This protein binds this small molecule.
Small molecule (SMILES): C[C@@H]1CC(=O)N(C2CCCC2)N=C1c1ccc(NC(=O)N2Cc3ccncc3C2)cc1

Sequence of chain 1.D:
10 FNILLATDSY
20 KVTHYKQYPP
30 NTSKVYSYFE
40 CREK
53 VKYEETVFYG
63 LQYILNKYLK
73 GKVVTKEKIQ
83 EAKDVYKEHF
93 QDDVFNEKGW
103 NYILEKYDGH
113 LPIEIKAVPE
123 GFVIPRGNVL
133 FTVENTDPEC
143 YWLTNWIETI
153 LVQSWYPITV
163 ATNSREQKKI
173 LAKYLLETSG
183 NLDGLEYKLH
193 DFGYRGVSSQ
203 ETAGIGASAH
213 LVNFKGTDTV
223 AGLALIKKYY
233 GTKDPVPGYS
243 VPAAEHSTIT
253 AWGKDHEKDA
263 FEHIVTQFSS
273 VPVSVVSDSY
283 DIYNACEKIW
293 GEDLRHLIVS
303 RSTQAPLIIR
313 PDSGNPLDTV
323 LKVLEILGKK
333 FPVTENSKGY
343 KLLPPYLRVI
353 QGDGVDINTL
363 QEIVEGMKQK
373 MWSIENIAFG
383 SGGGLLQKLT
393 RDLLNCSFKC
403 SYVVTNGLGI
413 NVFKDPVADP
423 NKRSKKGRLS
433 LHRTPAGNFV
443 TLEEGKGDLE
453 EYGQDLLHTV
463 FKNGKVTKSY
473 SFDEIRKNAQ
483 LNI

Binding-site contacts:
Ligand atom CAY contacts residue PHE194 of chain 1.C at 3.4 Å (hydrophobic).
Ligand atom CAO contacts residue SER276 of chain 1.C at 3.5 Å.
Ligand atom CAT contacts residue PHE194 of chain 1.C at 3.3 Å (hydrophobic).
Ligand atom CAK contacts residue VAL243 of chain 1.C at 3.6 Å (hydrophobic).
Ligand atom OBD contacts residue PHE194 of chain 1.C at 3.5 Å.
Ligand atom CAX contacts residue PHE194 of chain 1.C at 3.5 Å (hydrophobic).
Ligand atom OAG contacts residue TYR189 of chain 1.C at 3.4 Å.
Ligand atom CAW contacts residue PHE194 of chain 1.C at 3.6 Å (hydrophobic).
Ligand atom CBB contacts residue TYR19 of chain 1.D at 3.7 Å (hydrophobic).
Ligand atom CBE contacts residue ALA380 of chain 1.C at 3.2 Å (hydrophobic).
Ligand atom CAZ contacts residue PHE194 of chain 1.C at 3.6 Å (hydrophobic).
Ligand atom CBC contacts residue TYR19 of chain 1.D at 3.6 Å (hydrophobic).
Ligand atom CAR contacts residue HIS192 of chain 1.C at 3.6 Å.
Ligand atom NBA contacts residue ARG197 of chain 1.C at 3.4 Å (salt-bridge).
Ligand atom OBD contacts residue ARG312 of chain 1.C at 3.7 Å.
Ligand atom OBD contacts residue SER276 of chain 1.C at 2.5 Å (h-bond).
Ligand atom CAN contacts residue ILE352 of chain 1.C at 3.6 Å (hydrophobic).
Ligand atom CAL contacts residue TYR189 of chain 1.C at 3.6 Å (hydrophobic).
Ligand atom CAV contacts residue ASP220 of chain 1.C at 3.2 Å.
Ligand atom CAX contacts residue TYR19 of chain 1.D at 3.5 Å (hydrophobic).
Ligand atom NBA contacts residue TYR19 of chain 1.D at 3.3 Å (h-bond).
Ligand atom CAT contacts residue ALA245 of chain 1.C at 3.7 Å (hydrophobic).
Ligand atom CAI contacts residue VAL243 of chain 1.C at 3.7 Å (hydrophobic).
Ligand atom CAQ contacts residue VAL243 of chain 1.C at 3.7 Å (hydrophobic).
Ligand atom CAH contacts residue TYR189 of chain 1.C at 3.5 Å (hydrophobic).
Ligand atom CAK contacts residue TYR241 of chain 1.C at 3.7 Å (hydrophobic).
Ligand atom CBC contacts residue ASP220 of chain 1.C at 3.5 Å.
Ligand atom CAV contacts residue PHE194 of chain 1.C at 3.4 Å (hydrophobic).
Ligand atom NAU contacts residue PHE194 of chain 1.C at 3.2 Å.
Ligand atom CAQ contacts residue HIS192 of chain 1.C at 3.6 Å.
Ligand atom CAW contacts residue ASP220 of chain 1.C at 3.6 Å.
Ligand atom CAT contacts residue SER276 of chain 1.C at 3.5 Å.
Ligand atom CBB contacts residue ARG197 of chain 1.C at 3.5 Å.
Ligand atom CAR contacts residue VAL243 of chain 1.C at 3.5 Å (hydrophobic).
Ligand atom CAY contacts residue TYR19 of chain 1.D at 3.7 Å (hydrophobic).
Ligand atom CAO contacts residue ILE352 of chain 1.C at 3.6 Å (hydrophobic).
Ligand atom CAZ contacts residue TYR19 of chain 1.D at 3.3 Å (hydrophobic).
Ligand atom CBE contacts residue TYR189 of chain 1.C at 3.5 Å (hydrophobic).
Ligand atom CAY contacts residue ARG312 of chain 1.C at 3.5 Å.
Ligand atom CBC contacts residue PHE194 of chain 1.C at 3.7 Å (hydrophobic).

Sequence of chain 1.C:
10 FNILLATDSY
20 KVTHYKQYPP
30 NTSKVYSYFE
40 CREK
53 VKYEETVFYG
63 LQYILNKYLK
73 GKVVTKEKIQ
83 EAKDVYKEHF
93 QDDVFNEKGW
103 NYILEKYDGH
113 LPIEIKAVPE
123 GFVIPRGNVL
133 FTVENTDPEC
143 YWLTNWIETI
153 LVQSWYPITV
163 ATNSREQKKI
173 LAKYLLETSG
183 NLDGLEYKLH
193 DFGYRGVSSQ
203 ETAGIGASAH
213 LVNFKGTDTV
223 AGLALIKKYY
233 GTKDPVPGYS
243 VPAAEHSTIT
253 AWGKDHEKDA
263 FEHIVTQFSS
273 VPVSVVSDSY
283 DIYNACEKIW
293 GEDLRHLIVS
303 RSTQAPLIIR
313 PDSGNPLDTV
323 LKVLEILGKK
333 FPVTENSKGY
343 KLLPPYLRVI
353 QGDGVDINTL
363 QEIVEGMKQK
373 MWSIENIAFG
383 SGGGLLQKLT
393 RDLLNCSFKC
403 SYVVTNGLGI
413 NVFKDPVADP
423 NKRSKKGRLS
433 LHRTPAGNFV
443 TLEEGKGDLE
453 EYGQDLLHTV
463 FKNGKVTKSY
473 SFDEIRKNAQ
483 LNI